Binding-site contacts:
Ligand atom C8 contacts residue TRP99 of chain 1.D at 4.0 Å (hydrophobic).
Ligand atom O7 contacts residue ASN100 of chain 1.D at 3.3 Å (h-bond).
Ligand atom O7 contacts residue PRO98 of chain 1.D at 4.3 Å.
Ligand atom O3 contacts residue LEU134 of chain 1.D at 4.4 Å.
Ligand atom O7 contacts residue TRP99 of chain 1.D at 3.8 Å.
Ligand atom C1 contacts residue ASN100 of chain 1.D at 1.5 Å.
Ligand atom C5 contacts residue ASN100 of chain 1.D at 3.7 Å.
Ligand atom C4 contacts residue ASN100 of chain 1.D at 4.3 Å.
Ligand atom C8 contacts residue ASN100 of chain 1.D at 3.9 Å.
Ligand atom C2 contacts residue ASN100 of chain 1.D at 2.6 Å.
Ligand atom C7 contacts residue ASN100 of chain 1.D at 3.5 Å.
Ligand atom C7 contacts residue TRP99 of chain 1.D at 4.0 Å (hydrophobic).
Ligand atom O5 contacts residue ASN100 of chain 1.D at 2.4 Å (h-bond).
Ligand atom C3 contacts residue ASN100 of chain 1.D at 3.9 Å.
Ligand atom N2 contacts residue ASN100 of chain 1.D at 3.0 Å (h-bond).

Sequence of chain 1.D:
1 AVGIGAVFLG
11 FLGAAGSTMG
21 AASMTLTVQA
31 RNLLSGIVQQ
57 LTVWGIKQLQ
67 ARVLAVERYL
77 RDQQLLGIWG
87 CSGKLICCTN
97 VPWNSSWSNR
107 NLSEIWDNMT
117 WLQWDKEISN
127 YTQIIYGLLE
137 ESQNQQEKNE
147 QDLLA

This small molecule binds to this protein.
Small molecule (SMILES): CC(=O)N[C@@H]1[C@@H](O)[C@H](O)[C@@H](CO)O[C@H]1O